Sequence of chain 1.C:
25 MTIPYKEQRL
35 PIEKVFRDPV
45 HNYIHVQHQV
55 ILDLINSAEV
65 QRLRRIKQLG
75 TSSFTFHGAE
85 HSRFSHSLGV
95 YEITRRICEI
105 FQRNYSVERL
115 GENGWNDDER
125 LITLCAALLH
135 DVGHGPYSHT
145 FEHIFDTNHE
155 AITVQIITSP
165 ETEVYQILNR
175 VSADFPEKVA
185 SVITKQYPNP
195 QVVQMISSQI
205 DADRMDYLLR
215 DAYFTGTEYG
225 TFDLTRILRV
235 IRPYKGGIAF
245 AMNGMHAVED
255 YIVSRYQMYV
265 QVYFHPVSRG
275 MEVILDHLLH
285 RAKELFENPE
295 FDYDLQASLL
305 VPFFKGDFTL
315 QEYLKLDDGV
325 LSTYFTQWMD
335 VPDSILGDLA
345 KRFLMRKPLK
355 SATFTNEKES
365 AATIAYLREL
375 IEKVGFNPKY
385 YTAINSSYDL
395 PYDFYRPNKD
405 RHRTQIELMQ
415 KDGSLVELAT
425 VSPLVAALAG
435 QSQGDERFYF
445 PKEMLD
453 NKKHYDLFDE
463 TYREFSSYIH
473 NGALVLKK

Binding-site contacts:
Ligand atom O5' contacts residue ARG350 of chain 1.C at 3.2 Å (salt-bridge).
Ligand atom C4 contacts residue ARG350 of chain 1.C at 3.2 Å.
Ligand atom N9 contacts residue THR79 of chain 1.C at 3.6 Å.
Ligand atom N3 contacts residue ARG350 of chain 1.C at 3.3 Å (salt-bridge).
Ligand atom N2 contacts residue ARG350 of chain 1.C at 3.5 Å (salt-bridge).
Ligand atom O2G contacts residue LYS446 of chain 1.C at 2.9 Å (salt-bridge).
Ligand atom O2A contacts residue ARG350 of chain 1.C at 2.7 Å (salt-bridge).
Ligand atom C5 contacts residue ARG350 of chain 1.C at 3.5 Å.
Ligand atom C5 contacts residue PHE78 of chain 1.C at 3.7 Å (hydrophobic).
Ligand atom PG contacts residue LYS354 of chain 1.C at 3.3 Å.
Ligand atom O3A contacts residue VAL271 of chain 1.C at 4.2 Å.
Ligand atom N7 contacts residue PHE78 of chain 1.C at 3.3 Å (h-bond).
Ligand atom PB contacts residue LYS354 of chain 1.C at 4.2 Å.
Ligand atom N9 contacts residue PHE78 of chain 1.C at 3.5 Å (h-bond).
Ligand atom C5' contacts residue ARG350 of chain 1.C at 4.2 Å.
Ligand atom C8 contacts residue ARG350 of chain 1.C at 4.1 Å.
Ligand atom C2 contacts residue ARG350 of chain 1.C at 3.2 Å.
Ligand atom C1' contacts residue THR79 of chain 1.C at 3.2 Å.
Ligand atom PG contacts residue LYS446 of chain 1.C at 3.6 Å.
Ligand atom N1 contacts residue ARG350 of chain 1.C at 3.5 Å (salt-bridge).
Ligand atom C1' contacts residue ARG350 of chain 1.C at 4.0 Å.
Ligand atom O3G contacts residue LYS354 of chain 1.C at 2.7 Å (salt-bridge).
Ligand atom O3G contacts residue LYS446 of chain 1.C at 3.3 Å (salt-bridge).
Ligand atom C8 contacts residue PHE78 of chain 1.C at 3.2 Å (hydrophobic).
Ligand atom O4' contacts residue THR79 of chain 1.C at 3.8 Å.
Ligand atom O4' contacts residue ARG350 of chain 1.C at 3.2 Å (salt-bridge).
Ligand atom N9 contacts residue ARG350 of chain 1.C at 3.5 Å (salt-bridge).
Ligand atom O4' contacts residue PHE78 of chain 1.C at 4.1 Å.
Ligand atom O1G contacts residue LYS354 of chain 1.C at 2.9 Å (salt-bridge).
Ligand atom O5' contacts residue VAL271 of chain 1.C at 3.9 Å.
Ligand atom C4 contacts residue PHE78 of chain 1.C at 3.8 Å (hydrophobic).
Ligand atom C4' contacts residue ARG350 of chain 1.C at 4.2 Å.
Ligand atom PA contacts residue ARG350 of chain 1.C at 3.8 Å.
Ligand atom N7 contacts residue ARG350 of chain 1.C at 4.0 Å.
Ligand atom C6 contacts residue ARG350 of chain 1.C at 3.4 Å.
Ligand atom O1B contacts residue LYS354 of chain 1.C at 3.1 Å (salt-bridge).
Ligand atom C4' contacts residue THR79 of chain 1.C at 4.2 Å.
Ligand atom O6 contacts residue ARG350 of chain 1.C at 3.5 Å.
Ligand atom C8 contacts residue THR79 of chain 1.C at 3.3 Å.
Ligand atom O2A contacts residue VAL271 of chain 1.C at 4.2 Å.

The protein below binds the small molecule below.
Small molecule (SMILES): Nc1nc2c(ncn2[C@H]2C[C@H](O)[C@@H](CO[P](=O)(O)O[P](=O)(O)OP(=O)(O)O)O2)c(=O)[nH]1